Sequence of chain 1.A:
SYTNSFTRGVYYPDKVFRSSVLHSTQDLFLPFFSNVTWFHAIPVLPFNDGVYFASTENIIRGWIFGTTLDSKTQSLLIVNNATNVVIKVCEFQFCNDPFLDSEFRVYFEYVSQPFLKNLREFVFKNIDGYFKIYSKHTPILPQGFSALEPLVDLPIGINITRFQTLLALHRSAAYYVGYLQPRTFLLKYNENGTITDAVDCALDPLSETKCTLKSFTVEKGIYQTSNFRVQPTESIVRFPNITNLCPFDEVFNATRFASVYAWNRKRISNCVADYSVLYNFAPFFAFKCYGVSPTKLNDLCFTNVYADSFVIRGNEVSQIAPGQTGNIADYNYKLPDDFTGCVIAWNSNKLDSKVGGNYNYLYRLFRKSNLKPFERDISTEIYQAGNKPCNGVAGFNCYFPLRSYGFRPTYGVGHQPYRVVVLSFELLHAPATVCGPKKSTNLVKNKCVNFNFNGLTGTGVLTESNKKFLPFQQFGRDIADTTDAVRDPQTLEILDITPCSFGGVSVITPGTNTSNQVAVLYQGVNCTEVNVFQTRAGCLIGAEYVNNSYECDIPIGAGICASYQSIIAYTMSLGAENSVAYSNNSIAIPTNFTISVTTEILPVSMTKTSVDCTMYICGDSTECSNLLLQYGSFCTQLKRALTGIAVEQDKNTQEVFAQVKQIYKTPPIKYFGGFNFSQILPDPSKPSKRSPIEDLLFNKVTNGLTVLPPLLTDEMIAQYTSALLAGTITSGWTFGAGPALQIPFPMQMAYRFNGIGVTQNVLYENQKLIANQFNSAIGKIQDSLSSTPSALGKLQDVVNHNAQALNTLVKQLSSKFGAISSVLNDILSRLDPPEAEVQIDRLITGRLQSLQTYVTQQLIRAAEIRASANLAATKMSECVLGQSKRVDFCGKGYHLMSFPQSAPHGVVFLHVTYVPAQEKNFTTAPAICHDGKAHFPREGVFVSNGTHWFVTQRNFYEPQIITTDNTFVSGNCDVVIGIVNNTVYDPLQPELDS

Binding-site contacts:
Ligand atom O5 contacts residue ASN45 of chain 1.A at 2.4 Å (h-bond).
Ligand atom O7 contacts residue ASN45 of chain 1.A at 4.4 Å.
Ligand atom C3 contacts residue ASN45 of chain 1.A at 3.8 Å.
Ligand atom C4 contacts residue ASN45 of chain 1.A at 4.2 Å.
Ligand atom C5 contacts residue TYR12 of chain 1.A at 3.8 Å (hydrophobic).
Ligand atom N2 contacts residue ASN14 of chain 1.A at 4.4 Å.
Ligand atom C2 contacts residue ASN45 of chain 1.A at 2.5 Å.
Ligand atom C7 contacts residue ASN14 of chain 1.A at 4.4 Å.
Ligand atom O5 contacts residue TYR12 of chain 1.A at 3.6 Å.
Ligand atom C1 contacts residue TYR12 of chain 1.A at 3.6 Å (hydrophobic).
Ligand atom C1 contacts residue ASN45 of chain 1.A at 1.4 Å.
Ligand atom C5 contacts residue ASN45 of chain 1.A at 3.7 Å.
Ligand atom N2 contacts residue ASN45 of chain 1.A at 2.9 Å (h-bond).
Ligand atom C7 contacts residue ASN45 of chain 1.A at 3.9 Å.
Ligand atom C8 contacts residue ASN14 of chain 1.A at 3.4 Å.
Ligand atom C6 contacts residue TYR12 of chain 1.A at 3.9 Å (hydrophobic).

The small molecule below binds the protein below.
Small molecule (SMILES): CC(=O)N[C@@H]1[C@@H](O)[C@H](O)[C@@H](CO)O[C@H]1O